Sequence of chain 1.A:
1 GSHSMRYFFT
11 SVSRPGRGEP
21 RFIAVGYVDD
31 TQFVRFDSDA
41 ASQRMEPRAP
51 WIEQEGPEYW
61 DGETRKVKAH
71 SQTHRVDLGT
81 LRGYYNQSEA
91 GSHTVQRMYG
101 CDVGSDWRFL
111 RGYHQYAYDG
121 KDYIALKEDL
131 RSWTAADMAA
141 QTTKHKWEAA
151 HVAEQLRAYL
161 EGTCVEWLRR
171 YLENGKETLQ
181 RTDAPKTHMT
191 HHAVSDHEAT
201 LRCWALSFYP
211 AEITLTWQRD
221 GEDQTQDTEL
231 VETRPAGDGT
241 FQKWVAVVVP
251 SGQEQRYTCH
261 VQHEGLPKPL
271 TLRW

Binding-site contacts:
Ligand atom N contacts residue TYR99 of chain 1.A at 3.0 Å (h-bond).
Ligand atom CG2 contacts residue TYR7 of chain 1.A at 3.0 Å (hydrophobic).
Ligand atom CA contacts residue TYR171 of chain 1.A at 3.5 Å (hydrophobic).
Ligand atom O contacts residue LYS66 of chain 1.A at 2.8 Å (salt-bridge).
Ligand atom CE3 contacts residue VAL152 of chain 1.A at 3.4 Å (hydrophobic).
Ligand atom O contacts residue ARG97 of chain 1.A at 3.2 Å (salt-bridge).
Ligand atom CA contacts residue ASP77 of chain 1.A at 3.2 Å.
Ligand atom CD2 contacts residue VAL152 of chain 1.A at 3.4 Å (hydrophobic).
Ligand atom ND2 contacts residue GLN155 of chain 1.A at 3.1 Å (h-bond).
Ligand atom O contacts residue THR73 of chain 1.A at 2.8 Å (h-bond).
Ligand atom CG1 contacts residue GLU63 of chain 1.A at 3.4 Å.
Ligand atom NE1 contacts residue GLN155 of chain 1.A at 3.2 Å (h-bond).
Ligand atom CB contacts residue TRP167 of chain 1.A at 3.5 Å (hydrophobic).
Ligand atom OD1 contacts residue GLN155 of chain 1.A at 2.9 Å (h-bond).
Ligand atom N contacts residue ASP77 of chain 1.A at 2.9 Å (salt-bridge).
Ligand atom SG contacts residue LYS66 of chain 1.A at 3.4 Å (salt-bridge).
Ligand atom OG1 contacts residue ASP77 of chain 1.A at 2.4 Å (salt-bridge).
Ligand atom CG2 contacts residue LYS146 of chain 1.A at 3.0 Å.
Ligand atom CG2 contacts residue GLN155 of chain 1.A at 3.2 Å.
Ligand atom O contacts residue TRP147 of chain 1.A at 3.5 Å.
Ligand atom ND2 contacts residue LEU156 of chain 1.A at 3.3 Å.
Ligand atom O contacts residue TRP147 of chain 1.A at 2.9 Å (h-bond).
Ligand atom OXT contacts residue LYS146 of chain 1.A at 3.4 Å (salt-bridge).
Ligand atom O contacts residue TYR84 of chain 1.A at 3.0 Å (h-bond).
Ligand atom CA contacts residue TYR7 of chain 1.A at 3.4 Å (hydrophobic).
Ligand atom CD1 contacts residue LYS66 of chain 1.A at 3.3 Å.
Ligand atom O contacts residue LYS146 of chain 1.A at 3.4 Å (salt-bridge).
Ligand atom C contacts residue TYR7 of chain 1.A at 3.5 Å (hydrophobic).
Ligand atom O contacts residue HIS70 of chain 1.A at 3.2 Å.
Ligand atom CD1 contacts residue VAL67 of chain 1.A at 3.4 Å (hydrophobic).
Ligand atom N contacts residue TYR171 of chain 1.A at 2.8 Å (h-bond).
Ligand atom O contacts residue THR143 of chain 1.A at 2.7 Å (h-bond).
Ligand atom CG2 contacts residue ASP77 of chain 1.A at 3.5 Å.
Ligand atom N contacts residue TYR7 of chain 1.A at 2.8 Å (h-bond).
Ligand atom CB contacts residue ASP77 of chain 1.A at 3.3 Å.
Ligand atom OG1 contacts residue VAL76 of chain 1.A at 3.5 Å.
Ligand atom O contacts residue TYR159 of chain 1.A at 2.7 Å (h-bond).
Ligand atom N contacts residue GLU63 of chain 1.A at 2.9 Å (salt-bridge).
Ligand atom CD1 contacts residue VAL152 of chain 1.A at 3.4 Å (hydrophobic).
Ligand atom CA contacts residue GLU63 of chain 1.A at 3.5 Å.

A small-molecule ligand and the protein it binds are described below.
Small molecule (SMILES): CC[C@H](C)[C@H](NC(=O)[C@@H](N)CS)C(=O)N[C@@H](CC(N)=O)C(=O)NCC(=O)N[C@H](C(=O)N[C@@H](CS)C(=O)N[C@@H](CC1=CN=C2C=CC=CC12)C(=O)N[C@H](C(=O)N[C@H](C(=O)O)C(C)C)[C@@H](C)O)C(C)C